This protein binds this small molecule.
Small molecule (SMILES): CC(=O)N[C@H]1[C@H](O[C@H]2[C@H](O)[C@@H](NC(C)=O)CO[C@@H]2CO)O[C@H](CO)[C@@H](O)[C@@H]1O

Binding-site contacts:
Ligand atom C5 contacts residue ASN697 of chain 1.A at 3.7 Å.
Ligand atom C7 contacts residue GLN1051 of chain 1.A at 4.4 Å.
Ligand atom O7 contacts residue ASN697 of chain 1.A at 3.3 Å (h-bond).
Ligand atom C2 contacts residue GLN1051 of chain 1.A at 4.4 Å.
Ligand atom O4 contacts residue LEU902 of chain 1.A at 3.9 Å.
Ligand atom O7 contacts residue LEU902 of chain 1.A at 3.4 Å.
Ligand atom C6 contacts residue GLN906 of chain 1.A at 3.7 Å.
Ligand atom O5 contacts residue GLN906 of chain 1.A at 4.3 Å.
Ligand atom C3 contacts residue ASN697 of chain 1.A at 3.8 Å.
Ligand atom C7 contacts residue LEU902 of chain 1.A at 4.1 Å (hydrophobic).
Ligand atom O7 contacts residue GLN1051 of chain 1.A at 3.3 Å (h-bond).
Ligand atom O5 contacts residue GLN1051 of chain 1.A at 3.9 Å.
Ligand atom C7 contacts residue ASN697 of chain 1.A at 3.3 Å.
Ligand atom C8 contacts residue GLN906 of chain 1.A at 4.5 Å.
Ligand atom C4 contacts residue ASN697 of chain 1.A at 4.2 Å.
Ligand atom C2 contacts residue ASN697 of chain 1.A at 2.5 Å.
Ligand atom O6 contacts residue GLN906 of chain 1.A at 3.3 Å (h-bond).
Ligand atom N2 contacts residue ASN697 of chain 1.A at 2.9 Å (h-bond).
Ligand atom C5 contacts residue LEU902 of chain 1.A at 4.4 Å (hydrophobic).
Ligand atom C1 contacts residue GLN1051 of chain 1.A at 4.0 Å.
Ligand atom C1 contacts residue ASN697 of chain 1.A at 1.4 Å.
Ligand atom C5 contacts residue GLN906 of chain 1.A at 3.9 Å.
Ligand atom C8 contacts residue ASN697 of chain 1.A at 4.4 Å.
Ligand atom O5 contacts residue ASN697 of chain 1.A at 2.4 Å (h-bond).

Sequence of chain 1.A:
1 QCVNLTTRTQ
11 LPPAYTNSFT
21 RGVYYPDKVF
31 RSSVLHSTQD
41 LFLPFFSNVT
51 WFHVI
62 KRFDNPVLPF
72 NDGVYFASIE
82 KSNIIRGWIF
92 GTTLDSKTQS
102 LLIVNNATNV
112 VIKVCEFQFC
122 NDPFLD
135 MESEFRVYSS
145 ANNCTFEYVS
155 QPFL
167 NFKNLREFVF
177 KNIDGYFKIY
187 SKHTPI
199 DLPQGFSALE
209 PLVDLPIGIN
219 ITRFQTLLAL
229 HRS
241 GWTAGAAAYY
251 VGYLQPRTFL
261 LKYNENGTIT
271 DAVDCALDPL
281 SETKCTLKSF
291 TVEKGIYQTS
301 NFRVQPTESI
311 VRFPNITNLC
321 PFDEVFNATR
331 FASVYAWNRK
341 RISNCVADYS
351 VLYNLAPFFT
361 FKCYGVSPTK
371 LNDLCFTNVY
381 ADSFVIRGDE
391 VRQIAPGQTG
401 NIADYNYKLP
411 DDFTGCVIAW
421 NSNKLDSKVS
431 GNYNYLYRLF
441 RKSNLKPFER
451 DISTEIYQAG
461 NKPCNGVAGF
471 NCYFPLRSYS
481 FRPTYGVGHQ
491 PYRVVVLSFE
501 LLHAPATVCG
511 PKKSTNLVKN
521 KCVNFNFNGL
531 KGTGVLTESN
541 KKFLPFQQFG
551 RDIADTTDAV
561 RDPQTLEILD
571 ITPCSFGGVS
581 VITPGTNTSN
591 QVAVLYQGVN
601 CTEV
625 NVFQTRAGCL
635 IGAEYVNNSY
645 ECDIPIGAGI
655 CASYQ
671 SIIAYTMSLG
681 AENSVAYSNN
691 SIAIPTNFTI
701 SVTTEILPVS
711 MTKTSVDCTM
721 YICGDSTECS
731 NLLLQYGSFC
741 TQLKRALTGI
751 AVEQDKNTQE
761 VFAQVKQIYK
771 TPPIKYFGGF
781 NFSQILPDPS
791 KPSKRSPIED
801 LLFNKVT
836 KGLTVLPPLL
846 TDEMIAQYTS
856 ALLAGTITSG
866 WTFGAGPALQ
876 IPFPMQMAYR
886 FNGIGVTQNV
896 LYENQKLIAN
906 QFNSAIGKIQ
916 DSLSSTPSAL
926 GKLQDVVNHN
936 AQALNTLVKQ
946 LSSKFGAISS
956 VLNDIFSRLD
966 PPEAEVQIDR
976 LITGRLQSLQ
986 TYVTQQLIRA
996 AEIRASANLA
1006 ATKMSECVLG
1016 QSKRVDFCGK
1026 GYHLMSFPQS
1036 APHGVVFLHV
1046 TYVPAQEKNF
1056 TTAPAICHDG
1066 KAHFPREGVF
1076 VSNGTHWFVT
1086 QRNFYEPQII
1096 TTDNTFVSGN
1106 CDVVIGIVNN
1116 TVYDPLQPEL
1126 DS